Binding-site contacts:
Ligand atom O4 contacts residue ARG67 of chain 1.A at 2.8 Å (salt-bridge).
Ligand atom O1 contacts residue LYS16 of chain 1.A at 2.9 Å (salt-bridge).
Ligand atom C4 contacts residue TYR156 of chain 1.A at 3.9 Å (hydrophobic).
Ligand atom O2 contacts residue ALA64 of chain 1.A at 3.4 Å.
Ligand atom O2 contacts residue TRP231 of chain 1.A at 3.6 Å.
Ligand atom C4 contacts residue ARG67 of chain 1.A at 3.8 Å.
Ligand atom O3 contacts residue ARG67 of chain 1.A at 2.9 Å (salt-bridge).
Ligand atom C5 contacts residue GLU154 of chain 1.A at 3.9 Å.
Ligand atom O6 contacts residue GLU154 of chain 1.A at 2.7 Å (salt-bridge).
Ligand atom C1 contacts residue TYR156 of chain 1.A at 3.5 Å (hydrophobic).
Ligand atom C2 contacts residue LYS16 of chain 1.A at 3.9 Å.
Ligand atom O3 contacts residue ASP66 of chain 1.A at 2.8 Å (salt-bridge).
Ligand atom O5 contacts residue ASP15 of chain 1.A at 3.6 Å.
Ligand atom C6 contacts residue PHE157 of chain 1.A at 3.6 Å (hydrophobic).
Ligand atom C3 contacts residue TRP63 of chain 1.A at 3.4 Å (hydrophobic).
Ligand atom O6 contacts residue PHE157 of chain 1.A at 3.5 Å.
Ligand atom C2 contacts residue GLU112 of chain 1.A at 3.5 Å.
Ligand atom O6 contacts residue PRO155 of chain 1.A at 3.3 Å.
Ligand atom C2 contacts residue TRP231 of chain 1.A at 3.6 Å (hydrophobic).
Ligand atom O3 contacts residue ALA64 of chain 1.A at 3.5 Å.
Ligand atom O3 contacts residue GLU112 of chain 1.A at 3.8 Å.
Ligand atom O1 contacts residue ASP15 of chain 1.A at 2.7 Å (salt-bridge).
Ligand atom C6 contacts residue GLU154 of chain 1.A at 3.3 Å.
Ligand atom O2 contacts residue GLU112 of chain 1.A at 2.6 Å (salt-bridge).
Ligand atom C1 contacts residue TRP231 of chain 1.A at 3.5 Å (hydrophobic).
Ligand atom O3 contacts residue TRP63 of chain 1.A at 3.1 Å (h-bond).
Ligand atom C4 contacts residue TRP341 of chain 1.A at 3.6 Å (hydrophobic).
Ligand atom O5 contacts residue TYR156 of chain 1.A at 3.3 Å.
Ligand atom O1 contacts residue TRP231 of chain 1.A at 3.5 Å.
Ligand atom C6 contacts residue TRP341 of chain 1.A at 3.7 Å (hydrophobic).
Ligand atom O2 contacts residue LYS16 of chain 1.A at 2.7 Å (salt-bridge).
Ligand atom O4 contacts residue ARG345 of chain 1.A at 3.7 Å.
Ligand atom O2 contacts residue TRP63 of chain 1.A at 3.2 Å (h-bond).
Ligand atom O2 contacts residue ASP66 of chain 1.A at 2.7 Å (salt-bridge).
Ligand atom C1 contacts residue ASP15 of chain 1.A at 3.6 Å.
Ligand atom O6 contacts residue TYR156 of chain 1.A at 3.0 Å (h-bond).
Ligand atom C3 contacts residue ASP66 of chain 1.A at 3.6 Å.
Ligand atom C6 contacts residue PRO155 of chain 1.A at 3.8 Å (hydrophobic).
Ligand atom C6 contacts residue TYR156 of chain 1.A at 3.6 Å (hydrophobic).
Ligand atom C2 contacts residue ASP66 of chain 1.A at 3.4 Å.

A protein and the small-molecule ligand that binds it are described below.
Small molecule (SMILES): OC[C@H]1O[C@H](O[C@H]2[C@H](O)[C@@H](O)[C@@H](O)O[C@@H]2CO)[C@H](O)[C@@H](O)[C@@H]1O

Sequence of chain 1.A:
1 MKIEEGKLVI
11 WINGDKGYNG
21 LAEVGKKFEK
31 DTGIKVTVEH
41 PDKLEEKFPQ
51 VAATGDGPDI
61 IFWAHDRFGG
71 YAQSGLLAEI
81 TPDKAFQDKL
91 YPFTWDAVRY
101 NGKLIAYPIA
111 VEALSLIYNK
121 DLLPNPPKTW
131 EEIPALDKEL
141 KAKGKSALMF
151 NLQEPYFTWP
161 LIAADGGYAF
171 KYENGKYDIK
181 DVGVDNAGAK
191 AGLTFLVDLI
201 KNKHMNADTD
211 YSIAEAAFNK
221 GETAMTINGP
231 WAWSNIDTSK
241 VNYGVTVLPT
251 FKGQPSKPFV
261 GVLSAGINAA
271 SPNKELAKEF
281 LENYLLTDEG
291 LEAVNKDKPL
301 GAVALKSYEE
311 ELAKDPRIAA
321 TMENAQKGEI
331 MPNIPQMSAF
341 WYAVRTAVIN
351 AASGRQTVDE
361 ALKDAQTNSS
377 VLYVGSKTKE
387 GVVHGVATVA